Sequence of chain 31.A:
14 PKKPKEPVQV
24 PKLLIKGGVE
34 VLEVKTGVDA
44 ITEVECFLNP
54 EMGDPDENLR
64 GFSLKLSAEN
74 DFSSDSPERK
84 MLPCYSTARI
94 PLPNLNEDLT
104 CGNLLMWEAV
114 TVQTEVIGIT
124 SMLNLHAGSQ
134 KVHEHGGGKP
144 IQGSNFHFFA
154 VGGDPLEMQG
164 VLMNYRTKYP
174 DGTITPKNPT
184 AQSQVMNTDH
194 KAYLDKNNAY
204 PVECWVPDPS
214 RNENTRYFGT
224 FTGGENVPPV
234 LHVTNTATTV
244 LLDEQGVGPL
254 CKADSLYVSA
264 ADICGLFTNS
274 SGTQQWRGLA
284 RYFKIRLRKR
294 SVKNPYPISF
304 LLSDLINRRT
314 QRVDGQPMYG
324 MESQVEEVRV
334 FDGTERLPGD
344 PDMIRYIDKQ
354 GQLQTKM

Binding-site contacts:
Ligand atom C11 contacts residue PHE65 of chain 31.A at 3.7 Å (hydrophobic).
Ligand atom O8 contacts residue GLN278 of chain 31.A at 3.5 Å (h-bond).
Ligand atom C9 contacts residue LEU67 of chain 31.A at 3.9 Å (hydrophobic).
Ligand atom C9 contacts residue LYS68 of chain 31.A at 3.8 Å.
Ligand atom C10 contacts residue ASN272 of chain 31.A at 3.7 Å.
Ligand atom O1B contacts residue SER274 of chain 31.A at 3.9 Å.
Ligand atom O1B contacts residue ASN272 of chain 31.A at 3.7 Å.
Ligand atom C11 contacts residue PHE270 of chain 31.A at 3.8 Å (hydrophobic).
Ligand atom O8 contacts residue ASN272 of chain 31.A at 3.5 Å (h-bond).
Ligand atom C7 contacts residue GLN278 of chain 31.A at 3.8 Å.
Ligand atom C1 contacts residue THR276 of chain 31.A at 3.5 Å.
Ligand atom C11 contacts residue THR276 of chain 31.A at 3.7 Å.
Ligand atom C11 contacts residue ASN272 of chain 31.A at 3.4 Å.
Ligand atom C6 contacts residue ASN272 of chain 31.A at 3.5 Å.
Ligand atom O9 contacts residue LEU67 of chain 31.A at 3.2 Å.
Ligand atom C10 contacts residue PHE75 of chain 31.B at 3.9 Å (hydrophobic).
Ligand atom C9 contacts residue GLN278 of chain 31.A at 3.2 Å.
Ligand atom C10 contacts residue LEU62 of chain 31.A at 3.9 Å (hydrophobic).
Ligand atom C8 contacts residue GLN278 of chain 31.A at 3.7 Å.
Ligand atom O1A contacts residue SER274 of chain 31.A at 2.3 Å (h-bond).
Ligand atom O10 contacts residue PHE75 of chain 31.B at 3.5 Å.
Ligand atom C11 contacts residue PHE75 of chain 31.B at 3.5 Å (hydrophobic).
Ligand atom O1B contacts residue THR276 of chain 31.A at 2.8 Å (h-bond).
Ligand atom O8 contacts residue THR276 of chain 31.A at 3.2 Å.
Ligand atom O10 contacts residue LEU62 of chain 31.A at 3.6 Å.
Ligand atom C1 contacts residue SER274 of chain 31.A at 3.4 Å.
Ligand atom C4 contacts residue ASN272 of chain 31.A at 4.0 Å.
Ligand atom C10 contacts residue GLN278 of chain 31.A at 4.0 Å.
Ligand atom O1A contacts residue LYS68 of chain 31.A at 3.2 Å (salt-bridge).
Ligand atom C5 contacts residue ASN272 of chain 31.A at 3.9 Å.
Ligand atom N5 contacts residue GLN278 of chain 31.A at 3.7 Å.
Ligand atom O8 contacts residue LYS68 of chain 31.A at 3.9 Å.
Ligand atom N5 contacts residue ASN272 of chain 31.A at 3.1 Å (h-bond).
Ligand atom O1A contacts residue THR276 of chain 31.A at 3.4 Å (h-bond).
Ligand atom O1B contacts residue LYS68 of chain 31.A at 3.7 Å.
Ligand atom C1 contacts residue LYS68 of chain 31.A at 3.8 Å.
Ligand atom C11 contacts residue LEU62 of chain 31.A at 4.0 Å (hydrophobic).
Ligand atom C11 contacts residue GLN278 of chain 31.A at 3.4 Å.
Ligand atom O9 contacts residue LYS68 of chain 31.A at 2.8 Å (salt-bridge).
Ligand atom C11 contacts residue HIS138 of chain 31.E at 3.4 Å.

A small-molecule ligand and the protein it binds are described below.
Small molecule (SMILES): CC(=O)N[C@H]1[C@H]([C@H](O)[C@H](O)CO)O[C@@](O[C@H](CO)[C@@H](O)[C@@H]2O[C@@H](C(=O)O)C[C@H](O)[C@H]2NC(C)=O)(C(=O)O)C[C@@H]1O

Sequence of chain 31.B:
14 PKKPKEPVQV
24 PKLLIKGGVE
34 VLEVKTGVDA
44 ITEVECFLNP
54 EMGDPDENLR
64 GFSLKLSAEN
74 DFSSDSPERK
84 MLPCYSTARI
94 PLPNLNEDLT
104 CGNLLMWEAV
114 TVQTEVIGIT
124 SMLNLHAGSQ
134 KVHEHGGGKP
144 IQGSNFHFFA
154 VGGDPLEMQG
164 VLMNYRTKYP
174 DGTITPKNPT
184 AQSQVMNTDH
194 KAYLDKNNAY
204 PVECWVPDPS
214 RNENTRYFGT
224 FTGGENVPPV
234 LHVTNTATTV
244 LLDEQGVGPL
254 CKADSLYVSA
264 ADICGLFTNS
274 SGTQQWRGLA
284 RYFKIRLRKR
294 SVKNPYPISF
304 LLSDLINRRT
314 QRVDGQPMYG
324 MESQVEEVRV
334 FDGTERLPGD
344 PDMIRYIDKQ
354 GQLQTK

Sequence of chain 31.E:
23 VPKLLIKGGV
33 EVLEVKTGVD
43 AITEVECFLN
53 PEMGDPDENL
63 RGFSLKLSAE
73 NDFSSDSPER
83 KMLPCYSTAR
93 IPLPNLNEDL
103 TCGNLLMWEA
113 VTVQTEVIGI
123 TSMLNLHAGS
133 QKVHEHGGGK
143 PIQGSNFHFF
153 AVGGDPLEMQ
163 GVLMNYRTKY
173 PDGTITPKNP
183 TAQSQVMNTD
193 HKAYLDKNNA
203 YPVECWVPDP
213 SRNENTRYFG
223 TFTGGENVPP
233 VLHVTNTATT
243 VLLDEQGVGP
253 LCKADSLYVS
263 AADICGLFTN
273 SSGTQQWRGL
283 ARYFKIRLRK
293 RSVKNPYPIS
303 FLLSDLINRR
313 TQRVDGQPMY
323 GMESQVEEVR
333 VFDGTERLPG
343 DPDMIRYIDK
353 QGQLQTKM